Sequence of chain 1.H:
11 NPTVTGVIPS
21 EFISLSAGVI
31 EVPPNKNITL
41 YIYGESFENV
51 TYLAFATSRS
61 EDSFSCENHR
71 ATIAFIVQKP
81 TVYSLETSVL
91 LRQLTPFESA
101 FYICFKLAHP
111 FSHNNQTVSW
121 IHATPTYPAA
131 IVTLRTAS

Binding-site contacts:
Ligand atom C7 contacts residue ASN37 of chain 1.H at 3.4 Å.
Ligand atom O5 contacts residue ASN37 of chain 1.H at 3.2 Å (h-bond).
Ligand atom C8 contacts residue ASN37 of chain 1.H at 4.4 Å.
Ligand atom C8 contacts residue VAL89 of chain 1.H at 3.8 Å (hydrophobic).
Ligand atom N2 contacts residue SER88 of chain 1.H at 3.2 Å (h-bond).
Ligand atom C1 contacts residue ASN37 of chain 1.H at 2.6 Å.
Ligand atom C8 contacts residue PHE75 of chain 1.H at 3.8 Å (hydrophobic).
Ligand atom C1 contacts residue SER88 of chain 1.H at 2.9 Å.
Ligand atom N2 contacts residue ASN37 of chain 1.H at 3.3 Å (h-bond).
Ligand atom C2 contacts residue SER88 of chain 1.H at 3.6 Å.
Ligand atom C8 contacts residue LEU90 of chain 1.H at 3.7 Å (hydrophobic).
Ligand atom C3 contacts residue SER88 of chain 1.H at 4.3 Å.
Ligand atom C7 contacts residue SER88 of chain 1.H at 4.1 Å.
Ligand atom C8 contacts residue SER88 of chain 1.H at 3.6 Å.
Ligand atom O7 contacts residue ASN37 of chain 1.H at 3.2 Å (h-bond).
Ligand atom C2 contacts residue ASN37 of chain 1.H at 3.1 Å.
Ligand atom O5 contacts residue SER88 of chain 1.H at 4.1 Å.

A small-molecule ligand and the protein it binds are described below.
Small molecule (SMILES): CC(=O)N[C@H]1[C@H](O[C@H]2[C@H](O)[C@@H](NC(C)=O)CO[C@@H]2CO[C@@H]2O[C@@H](C)[C@@H](O)[C@@H](O)[C@@H]2O)O[C@H](CO)[C@@H](O[C@@H]2O[C@H](CO)[C@@H](O)[C@H](O[C@H]3O[C@H](CO)[C@@H](O)[C@H](O)[C@@H]3O)[C@@H]2O)[C@@H]1O